This small molecule binds to this protein.
Small molecule (SMILES): COc1cc(C(=O)N2CC[C@@H](O)[C@H](C)C2)cc2nc(NCc3cccc(Cl)c3)oc12

Sequence of chain 1.B:
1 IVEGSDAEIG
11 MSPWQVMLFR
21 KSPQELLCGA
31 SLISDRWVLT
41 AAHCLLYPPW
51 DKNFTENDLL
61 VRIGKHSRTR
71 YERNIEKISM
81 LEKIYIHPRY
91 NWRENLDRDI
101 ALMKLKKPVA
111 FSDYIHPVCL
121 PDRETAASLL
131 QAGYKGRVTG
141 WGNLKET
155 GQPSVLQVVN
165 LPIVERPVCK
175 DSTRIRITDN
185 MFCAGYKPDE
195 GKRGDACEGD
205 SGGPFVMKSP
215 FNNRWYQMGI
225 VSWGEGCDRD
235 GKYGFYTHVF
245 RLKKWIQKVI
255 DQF

Binding-site contacts:
Ligand atom N18 contacts residue TRP227 of chain 1.B at 3.6 Å.
Ligand atom C25 contacts residue GLY228 of chain 1.B at 3.7 Å.
Ligand atom C1 contacts residue GLY228 of chain 1.B at 3.6 Å.
Ligand atom C29 contacts residue HIS43 of chain 1.B at 3.5 Å.
Ligand atom CL1 contacts residue PHE239 of chain 1.B at 3.2 Å.
Ligand atom C20 contacts residue CYS201 of chain 1.B at 3.6 Å (hydrophobic).
Ligand atom C21 contacts residue GLY228 of chain 1.B at 3.7 Å.
Ligand atom C26 contacts residue GLY230 of chain 1.B at 3.5 Å.
Ligand atom N18 contacts residue GLY228 of chain 1.B at 3.4 Å (h-bond).
Ligand atom C22 contacts residue TRP227 of chain 1.B at 3.6 Å (hydrophobic).
Ligand atom C24 contacts residue GLY228 of chain 1.B at 3.5 Å.
Ligand atom O16 contacts residue SER205 of chain 1.B at 3.5 Å (h-bond).
Ligand atom C24 contacts residue ASP199 of chain 1.B at 3.2 Å.
Ligand atom C23 contacts residue TRP227 of chain 1.B at 3.3 Å (hydrophobic).
Ligand atom O28 contacts residue TRP50 of chain 1.B at 3.6 Å.
Ligand atom CL1 contacts residue VAL225 of chain 1.B at 3.6 Å.
Ligand atom O28 contacts residue HIS43 of chain 1.B at 3.2 Å.
Ligand atom N19 contacts residue SER205 of chain 1.B at 2.8 Å (h-bond).
Ligand atom C25 contacts residue ALA200 of chain 1.B at 3.1 Å (hydrophobic).
Ligand atom C17 contacts residue TRP227 of chain 1.B at 3.6 Å (hydrophobic).
Ligand atom C25 contacts residue GLY230 of chain 1.B at 3.5 Å.
Ligand atom C29 contacts residue TYR47 of chain 1.B at 3.3 Å (hydrophobic).
Ligand atom C1 contacts residue TRP227 of chain 1.B at 3.5 Å (hydrophobic).
Ligand atom C14 contacts residue TRP50 of chain 1.B at 3.5 Å (hydrophobic).
Ligand atom C30 contacts residue TRP227 of chain 1.B at 3.6 Å (hydrophobic).
Ligand atom C26 contacts residue GLY228 of chain 1.B at 3.7 Å.
Ligand atom C30 contacts residue ASN95 of chain 1.B at 3.6 Å.
Ligand atom C17 contacts residue SER205 of chain 1.B at 3.5 Å.
Ligand atom C23 contacts residue GLY228 of chain 1.B at 3.5 Å.
Ligand atom C15 contacts residue TRP227 of chain 1.B at 3.5 Å (hydrophobic).
Ligand atom C22 contacts residue GLY228 of chain 1.B at 3.6 Å.
Ligand atom C2 contacts residue GLY228 of chain 1.B at 3.2 Å.
Ligand atom O12 contacts residue GLU94 of chain 1.B at 3.1 Å (salt-bridge).
Ligand atom C25 contacts residue ASP199 of chain 1.B at 3.3 Å.
Ligand atom CL1 contacts residue TRP227 of chain 1.B at 3.4 Å.
Ligand atom C26 contacts residue ALA200 of chain 1.B at 3.4 Å (hydrophobic).
Ligand atom N19 contacts residue SER226 of chain 1.B at 3.5 Å (h-bond).
Ligand atom O16 contacts residue SER226 of chain 1.B at 3.4 Å (h-bond).
Ligand atom C17 contacts residue SER226 of chain 1.B at 3.5 Å.
Ligand atom O16 contacts residue HIS43 of chain 1.B at 3.4 Å (h-bond).